Binding-site contacts:
Ligand atom O8 contacts residue ASP164 of chain 1.B at 3.7 Å.
Ligand atom C10 contacts residue ASN61 of chain 1.A at 3.6 Å.
Ligand atom O4 contacts residue ASN61 of chain 1.A at 2.4 Å (h-bond).
Ligand atom O4 contacts residue ALA62 of chain 1.A at 3.8 Å.
Ligand atom O4 contacts residue SER64 of chain 1.A at 3.0 Å (h-bond).
Ligand atom C9 contacts residue SER261 of chain 1.B at 2.9 Å.
Ligand atom C4 contacts residue SER64 of chain 1.A at 4.0 Å.
Ligand atom O9 contacts residue ASP164 of chain 1.B at 3.2 Å (salt-bridge).
Ligand atom C9 contacts residue LYS244 of chain 1.B at 4.0 Å.
Ligand atom O1B contacts residue PRO66 of chain 1.A at 3.6 Å.
Ligand atom C2 contacts residue SER64 of chain 1.A at 4.0 Å.
Ligand atom C9 contacts residue ASP164 of chain 1.B at 4.2 Å.
Ligand atom O1A contacts residue SER64 of chain 1.A at 3.0 Å (h-bond).
Ligand atom O1A contacts residue GLY34 of chain 1.A at 3.2 Å.
Ligand atom C9 contacts residue THR260 of chain 1.B at 3.6 Å.
Ligand atom C3 contacts residue LEU33 of chain 1.A at 3.6 Å (hydrophobic).
Ligand atom C1 contacts residue SER64 of chain 1.A at 3.9 Å.
Ligand atom O1A contacts residue PRO66 of chain 1.A at 2.9 Å.
Ligand atom O1A contacts residue TYR65 of chain 1.A at 3.4 Å.
Ligand atom O9 contacts residue SER261 of chain 1.B at 2.5 Å (h-bond).
Ligand atom C1 contacts residue PRO66 of chain 1.A at 3.6 Å (hydrophobic).
Ligand atom C1 contacts residue TYR100 of chain 1.A at 4.1 Å (hydrophobic).
Ligand atom C3 contacts residue SER64 of chain 1.A at 3.2 Å.
Ligand atom O9 contacts residue LYS244 of chain 1.B at 2.9 Å (salt-bridge).
Ligand atom C3 contacts residue GLY34 of chain 1.A at 4.0 Å.
Ligand atom O2 contacts residue SER64 of chain 1.A at 3.9 Å.
Ligand atom O6 contacts residue GLY34 of chain 1.A at 4.1 Å.
Ligand atom C4 contacts residue ALA62 of chain 1.A at 4.0 Å (hydrophobic).
Ligand atom C3 contacts residue ASN61 of chain 1.A at 4.0 Å.
Ligand atom C11 contacts residue ASN61 of chain 1.A at 3.3 Å.
Ligand atom O4 contacts residue THR63 of chain 1.A at 3.0 Å (h-bond).
Ligand atom O1B contacts residue TYR100 of chain 1.A at 3.2 Å.
Ligand atom N5 contacts residue ASN61 of chain 1.A at 2.8 Å (h-bond).
Ligand atom C4 contacts residue LEU33 of chain 1.A at 4.1 Å (hydrophobic).
Ligand atom C1 contacts residue GLY34 of chain 1.A at 3.8 Å.
Ligand atom C4 contacts residue ASN61 of chain 1.A at 2.7 Å.
Ligand atom O1B contacts residue PRO67 of chain 1.A at 3.9 Å.
Ligand atom C4 contacts residue THR63 of chain 1.A at 4.0 Å.
Ligand atom O8 contacts residue HIS166 of chain 1.B at 4.0 Å.
Ligand atom C5 contacts residue ASN61 of chain 1.A at 3.3 Å.

This small molecule binds to this protein.
Small molecule (SMILES): CC(=O)N[C@H]1[C@H]([C@H](O)[C@H](O)CO)O[C@@](O)(C(=O)O)C[C@@H]1O

Sequence of chain 1.A:
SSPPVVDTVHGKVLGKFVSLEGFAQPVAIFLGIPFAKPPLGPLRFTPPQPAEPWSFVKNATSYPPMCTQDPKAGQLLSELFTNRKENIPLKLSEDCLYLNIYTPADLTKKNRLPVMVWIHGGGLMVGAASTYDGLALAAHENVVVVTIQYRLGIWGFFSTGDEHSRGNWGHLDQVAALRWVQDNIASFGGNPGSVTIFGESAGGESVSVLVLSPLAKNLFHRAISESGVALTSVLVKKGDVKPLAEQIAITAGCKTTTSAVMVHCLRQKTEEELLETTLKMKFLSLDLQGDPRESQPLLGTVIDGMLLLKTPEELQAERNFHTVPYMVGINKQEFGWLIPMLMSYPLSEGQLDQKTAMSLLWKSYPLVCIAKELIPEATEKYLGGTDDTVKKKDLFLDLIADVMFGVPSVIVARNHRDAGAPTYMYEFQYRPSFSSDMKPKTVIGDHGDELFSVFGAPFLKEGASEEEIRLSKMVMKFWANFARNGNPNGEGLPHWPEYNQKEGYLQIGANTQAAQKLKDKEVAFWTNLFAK

Sequence of chain 1.B:
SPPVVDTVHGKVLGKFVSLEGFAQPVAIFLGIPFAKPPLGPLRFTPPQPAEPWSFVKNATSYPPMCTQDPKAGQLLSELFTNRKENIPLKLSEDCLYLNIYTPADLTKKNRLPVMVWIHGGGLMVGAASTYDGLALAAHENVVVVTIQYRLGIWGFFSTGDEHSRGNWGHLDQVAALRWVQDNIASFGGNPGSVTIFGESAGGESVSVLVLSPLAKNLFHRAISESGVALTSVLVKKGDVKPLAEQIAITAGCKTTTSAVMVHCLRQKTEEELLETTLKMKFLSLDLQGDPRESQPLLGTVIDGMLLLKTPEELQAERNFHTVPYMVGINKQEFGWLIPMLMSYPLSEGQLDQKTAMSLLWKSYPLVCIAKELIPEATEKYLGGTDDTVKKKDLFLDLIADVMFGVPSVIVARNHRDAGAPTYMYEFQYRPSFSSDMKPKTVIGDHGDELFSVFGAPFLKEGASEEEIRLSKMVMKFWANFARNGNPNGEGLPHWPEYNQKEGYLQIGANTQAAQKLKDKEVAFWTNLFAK